Binding-site contacts:
Ligand atom O contacts residue HIS375 of chain 2.A at 3.4 Å.
Ligand atom O contacts residue TYR370 of chain 2.A at 3.2 Å (h-bond).
Ligand atom N contacts residue TYR170 of chain 2.A at 3.1 Å (h-bond).
Ligand atom C contacts residue HIS375 of chain 2.A at 4.5 Å.
Ligand atom C6 contacts residue TYR170 of chain 2.A at 4.1 Å (hydrophobic).
Ligand atom C6 contacts residue ILE343 of chain 2.A at 3.8 Å (hydrophobic).
Ligand atom OXT contacts residue ASP314 of chain 2.A at 4.3 Å.
Ligand atom C4 contacts residue TYR370 of chain 2.A at 4.1 Å (hydrophobic).
Ligand atom OXT contacts residue TYR370 of chain 2.A at 3.9 Å.
Ligand atom C2 contacts residue TRP331 of chain 2.A at 3.6 Å (hydrophobic).
Ligand atom OXT contacts residue TRP331 of chain 2.A at 3.9 Å.
Ligand atom N contacts residue ILE345 of chain 2.A at 3.6 Å.
Ligand atom C4 contacts residue ILE343 of chain 2.A at 3.9 Å (hydrophobic).
Ligand atom C4 contacts residue TRP331 of chain 2.A at 4.1 Å (hydrophobic).
Ligand atom N contacts residue ALA112 of chain 2.A at 3.5 Å.
Ligand atom C5 contacts residue TYR215 of chain 2.A at 4.0 Å (hydrophobic).
Ligand atom C5 contacts residue GOL1 of chain 2.J at 4.0 Å.
Ligand atom C contacts residue PHE317 of chain 2.A at 4.3 Å (hydrophobic).
Ligand atom C5 contacts residue ACA1 of chain 2.H at 3.7 Å.
Ligand atom N contacts residue ACA1 of chain 2.H at 1.3 Å.
Ligand atom C contacts residue TYR370 of chain 2.A at 3.6 Å (hydrophobic).
Ligand atom O contacts residue PHE317 of chain 2.A at 3.6 Å.
Ligand atom C6 contacts residue ALA112 of chain 2.A at 3.7 Å (hydrophobic).
Ligand atom C6 contacts residue ILE345 of chain 2.A at 3.8 Å (hydrophobic).
Ligand atom C6 contacts residue GLY344 of chain 2.A at 4.0 Å.
Ligand atom C6 contacts residue ACA1 of chain 2.H at 2.5 Å.
Ligand atom C6 contacts residue TYR215 of chain 2.A at 3.5 Å (hydrophobic).
Ligand atom N contacts residue TYR215 of chain 2.A at 3.3 Å (h-bond).
Ligand atom C2 contacts residue ILE343 of chain 2.A at 4.2 Å (hydrophobic).
Ligand atom C contacts residue TRP331 of chain 2.A at 4.0 Å (hydrophobic).
Ligand atom C2 contacts residue TYR370 of chain 2.A at 3.6 Å (hydrophobic).
Ligand atom C3 contacts residue TRP331 of chain 2.A at 3.7 Å (hydrophobic).
Ligand atom C5 contacts residue ILE345 of chain 2.A at 4.2 Å (hydrophobic).
Ligand atom OXT contacts residue GOL1 of chain 2.J at 3.7 Å.
Ligand atom C3 contacts residue TYR370 of chain 2.A at 4.0 Å (hydrophobic).
Ligand atom C3 contacts residue GOL1 of chain 2.J at 3.8 Å.
Ligand atom C5 contacts residue TYR170 of chain 2.A at 4.0 Å (hydrophobic).

The small molecule below binds the protein below.
Small molecule (SMILES): NCCCCCC(=O)O

Sequence of chain 2.A:
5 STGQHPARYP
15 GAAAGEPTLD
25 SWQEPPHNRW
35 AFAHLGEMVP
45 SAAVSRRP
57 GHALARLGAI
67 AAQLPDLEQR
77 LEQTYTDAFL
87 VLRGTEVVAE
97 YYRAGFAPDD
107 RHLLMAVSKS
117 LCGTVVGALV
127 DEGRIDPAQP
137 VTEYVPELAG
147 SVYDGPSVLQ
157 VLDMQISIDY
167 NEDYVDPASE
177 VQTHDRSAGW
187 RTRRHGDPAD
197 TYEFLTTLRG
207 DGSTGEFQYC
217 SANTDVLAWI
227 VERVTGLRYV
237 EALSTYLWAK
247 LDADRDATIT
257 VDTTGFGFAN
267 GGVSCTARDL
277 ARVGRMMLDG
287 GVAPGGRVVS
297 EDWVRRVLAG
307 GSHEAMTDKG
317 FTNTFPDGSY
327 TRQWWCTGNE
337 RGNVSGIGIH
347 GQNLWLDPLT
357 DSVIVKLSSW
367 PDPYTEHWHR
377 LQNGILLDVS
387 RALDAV